This small molecule binds to this protein.
Small molecule (SMILES): CC(=O)N[C@H]1[C@H](O[C@H]2[C@H](O)[C@@H](NC(C)=O)CO[C@@H]2CO)O[C@H](CO)[C@@H](O[C@@H]2O[C@H](CO)[C@@H](O)[C@H](O)[C@@H]2O)[C@@H]1O

Sequence of chain 2.A:
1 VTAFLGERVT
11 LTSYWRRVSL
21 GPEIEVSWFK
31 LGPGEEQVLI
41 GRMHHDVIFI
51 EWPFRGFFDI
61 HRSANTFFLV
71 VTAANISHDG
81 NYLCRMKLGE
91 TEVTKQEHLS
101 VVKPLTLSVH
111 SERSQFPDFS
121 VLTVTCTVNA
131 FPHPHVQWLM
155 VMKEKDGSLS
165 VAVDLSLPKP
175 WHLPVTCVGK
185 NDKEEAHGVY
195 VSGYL

Binding-site contacts:
Ligand atom C7 contacts residue ASN75 of chain 2.A at 3.5 Å.
Ligand atom C5 contacts residue PHE57 of chain 2.A at 4.0 Å (hydrophobic).
Ligand atom O7 contacts residue PRO53 of chain 2.A at 3.0 Å (h-bond).
Ligand atom C4 contacts residue PHE57 of chain 2.A at 3.9 Å (hydrophobic).
Ligand atom O5 contacts residue HIS78 of chain 2.A at 3.2 Å (h-bond).
Ligand atom C5 contacts residue SER77 of chain 2.A at 4.2 Å.
Ligand atom C7 contacts residue PRO53 of chain 2.A at 4.2 Å (hydrophobic).
Ligand atom C1 contacts residue ASN75 of chain 2.A at 1.4 Å.
Ligand atom O3 contacts residue PHE57 of chain 2.A at 4.4 Å.
Ligand atom O6 contacts residue PHE54 of chain 2.A at 4.3 Å.
Ligand atom C1 contacts residue HIS78 of chain 2.A at 4.2 Å.
Ligand atom C1 contacts residue PHE57 of chain 2.A at 4.3 Å (hydrophobic).
Ligand atom O6 contacts residue HIS78 of chain 2.A at 2.7 Å (h-bond).
Ligand atom N2 contacts residue ASN75 of chain 2.A at 2.8 Å (h-bond).
Ligand atom O7 contacts residue PHE54 of chain 2.A at 4.2 Å.
Ligand atom O6 contacts residue SER77 of chain 2.A at 4.4 Å.
Ligand atom O5 contacts residue SER77 of chain 2.A at 4.4 Å.
Ligand atom O6 contacts residue PHE57 of chain 2.A at 3.8 Å.
Ligand atom C2 contacts residue PHE57 of chain 2.A at 4.0 Å (hydrophobic).
Ligand atom O7 contacts residue ASN75 of chain 2.A at 3.7 Å.
Ligand atom C2 contacts residue ASN75 of chain 2.A at 2.4 Å.
Ligand atom O5 contacts residue PHE57 of chain 2.A at 3.7 Å.
Ligand atom C1 contacts residue SER77 of chain 2.A at 4.1 Å.
Ligand atom C5 contacts residue HIS78 of chain 2.A at 4.0 Å.
Ligand atom O7 contacts residue SER77 of chain 2.A at 4.1 Å.
Ligand atom C6 contacts residue HIS78 of chain 2.A at 3.7 Å.
Ligand atom C8 contacts residue PHE54 of chain 2.A at 3.9 Å (hydrophobic).
Ligand atom C5 contacts residue ASN75 of chain 2.A at 3.6 Å.
Ligand atom C3 contacts residue ASN75 of chain 2.A at 3.7 Å.
Ligand atom C4 contacts residue ASN75 of chain 2.A at 4.2 Å.
Ligand atom C3 contacts residue PRO53 of chain 2.A at 4.0 Å (hydrophobic).
Ligand atom O5 contacts residue ASN75 of chain 2.A at 2.4 Å (h-bond).
Ligand atom C3 contacts residue PHE57 of chain 2.A at 4.4 Å (hydrophobic).
Ligand atom O6 contacts residue PHE58 of chain 2.A at 3.8 Å.
Ligand atom C6 contacts residue PHE57 of chain 2.A at 3.7 Å (hydrophobic).